Binding-site contacts:
Ligand atom O7 contacts residue ASN95 of chain 1.A at 3.5 Å (h-bond).
Ligand atom C3 contacts residue ASN95 of chain 1.A at 3.9 Å.
Ligand atom O4 contacts residue VAL69 of chain 1.A at 4.4 Å.
Ligand atom N2 contacts residue ASN95 of chain 1.A at 2.9 Å (h-bond).
Ligand atom C5 contacts residue ALA71 of chain 1.A at 3.9 Å (hydrophobic).
Ligand atom C7 contacts residue ASN95 of chain 1.A at 3.4 Å.
Ligand atom O4 contacts residue ARG52 of chain 1.A at 3.2 Å (salt-bridge).
Ligand atom C5 contacts residue ASN95 of chain 1.A at 3.7 Å.
Ligand atom C6 contacts residue ALA71 of chain 1.A at 4.1 Å (hydrophobic).
Ligand atom O5 contacts residue ALA71 of chain 1.A at 3.6 Å (h-bond).
Ligand atom C8 contacts residue ARG52 of chain 1.A at 4.4 Å.
Ligand atom C2 contacts residue ASN95 of chain 1.A at 2.5 Å.
Ligand atom O5 contacts residue ASN95 of chain 1.A at 2.4 Å (h-bond).
Ligand atom C8 contacts residue VAL69 of chain 1.A at 3.8 Å (hydrophobic).
Ligand atom C6 contacts residue ALA50 of chain 1.A at 4.4 Å (hydrophobic).
Ligand atom C4 contacts residue ARG52 of chain 1.A at 4.2 Å.
Ligand atom O5 contacts residue PHE70 of chain 1.A at 4.2 Å.
Ligand atom C5 contacts residue ALA71 of chain 1.A at 4.2 Å (hydrophobic).
Ligand atom C5 contacts residue ARG52 of chain 1.A at 4.0 Å.
Ligand atom C6 contacts residue PHE70 of chain 1.A at 4.3 Å (hydrophobic).
Ligand atom C5 contacts residue PHE70 of chain 1.A at 4.3 Å (hydrophobic).
Ligand atom C3 contacts residue ARG52 of chain 1.A at 4.5 Å.
Ligand atom C6 contacts residue ARG52 of chain 1.A at 3.7 Å.
Ligand atom C6 contacts residue ALA71 of chain 1.A at 4.2 Å (hydrophobic).
Ligand atom O6 contacts residue ALA71 of chain 1.A at 4.5 Å.
Ligand atom C1 contacts residue ARG52 of chain 1.A at 3.8 Å.
Ligand atom C6 contacts residue VAL69 of chain 1.A at 4.0 Å (hydrophobic).
Ligand atom C1 contacts residue ASN95 of chain 1.A at 1.5 Å.
Ligand atom C7 contacts residue VAL69 of chain 1.A at 4.4 Å (hydrophobic).
Ligand atom O7 contacts residue VAL69 of chain 1.A at 3.9 Å.
Ligand atom C8 contacts residue ASN95 of chain 1.A at 3.5 Å.
Ligand atom C6 contacts residue VAL51 of chain 1.A at 3.4 Å (hydrophobic).
Ligand atom O5 contacts residue ALA71 of chain 1.A at 4.4 Å.
Ligand atom C2 contacts residue ARG52 of chain 1.A at 3.7 Å.
Ligand atom C1 contacts residue ALA71 of chain 1.A at 4.1 Å (hydrophobic).
Ligand atom C6 contacts residue ARG49 of chain 1.A at 3.4 Å.
Ligand atom C5 contacts residue VAL69 of chain 1.A at 3.7 Å (hydrophobic).
Ligand atom C4 contacts residue ASN95 of chain 1.A at 4.3 Å.
Ligand atom O5 contacts residue ARG52 of chain 1.A at 3.2 Å (salt-bridge).
Ligand atom C5 contacts residue ARG49 of chain 1.A at 4.5 Å.

Sequence of chain 1.A:
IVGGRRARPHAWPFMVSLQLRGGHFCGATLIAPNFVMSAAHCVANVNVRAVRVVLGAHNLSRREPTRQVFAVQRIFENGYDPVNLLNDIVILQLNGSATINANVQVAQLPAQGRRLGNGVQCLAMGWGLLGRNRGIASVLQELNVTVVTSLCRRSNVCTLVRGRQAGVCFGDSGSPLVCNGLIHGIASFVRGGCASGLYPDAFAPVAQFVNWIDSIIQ

This small molecule binds to this protein.
Small molecule (SMILES): CC(=O)N[C@H]1[C@H](O[C@H]2[C@H](O)[C@@H](NC(C)=O)CO[C@@H]2CO[C@@H]2O[C@@H](C)[C@@H](O)[C@@H](O)[C@@H]2O)O[C@H](CO)[C@@H](O)[C@@H]1O